Sequence of chain 1.C:
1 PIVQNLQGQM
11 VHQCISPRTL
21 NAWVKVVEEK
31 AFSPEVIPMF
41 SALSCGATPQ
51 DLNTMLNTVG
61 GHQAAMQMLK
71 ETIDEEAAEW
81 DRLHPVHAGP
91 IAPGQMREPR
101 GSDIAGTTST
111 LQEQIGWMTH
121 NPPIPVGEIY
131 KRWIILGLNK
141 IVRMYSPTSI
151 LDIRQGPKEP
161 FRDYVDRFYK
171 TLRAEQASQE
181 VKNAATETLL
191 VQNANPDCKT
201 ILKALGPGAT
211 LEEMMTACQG

Binding-site contacts:
Ligand atom F26 contacts residue ILE73 of chain 1.C at 3.0 Å.
Ligand atom CL47 contacts residue LYS70 of chain 1.C at 3.1 Å.
Ligand atom C23 contacts residue MET66 of chain 1.C at 3.1 Å (hydrophobic).
Ligand atom CL47 contacts residue ASP74 of chain 1.C at 2.7 Å.
Ligand atom C07 contacts residue THR107 of chain 1.C at 3.5 Å.
Ligand atom C49 contacts residue ASP74 of chain 1.C at 3.4 Å.
Ligand atom F53 contacts residue LYS182 of chain 5.C at 2.8 Å.
Ligand atom O57 contacts residue ASN57 of chain 1.C at 3.1 Å (h-bond).
Ligand atom O51 contacts residue ASN183 of chain 5.C at 3.3 Å (h-bond).
Ligand atom C44 contacts residue ASN57 of chain 1.C at 3.4 Å.
Ligand atom O51 contacts residue GLN179 of chain 5.C at 3.4 Å.
Ligand atom F64 contacts residue ARG173 of chain 5.C at 3.5 Å.
Ligand atom F26 contacts residue LYS70 of chain 1.C at 3.2 Å.
Ligand atom C58 contacts residue THR54 of chain 1.C at 3.4 Å.
Ligand atom F53 contacts residue GLN179 of chain 5.C at 3.4 Å.
Ligand atom F64 contacts residue LEU172 of chain 5.C at 3.4 Å.
Ligand atom C08 contacts residue THR107 of chain 1.C at 3.6 Å.
Ligand atom C04 contacts residue THR107 of chain 1.C at 3.5 Å.
Ligand atom F63 contacts residue THR107 of chain 1.C at 2.8 Å.
Ligand atom O57 contacts residue PRO38 of chain 5.C at 3.5 Å.
Ligand atom C12 contacts residue TYR130 of chain 1.C at 3.2 Å (hydrophobic).
Ligand atom CL47 contacts residue ILE73 of chain 1.C at 3.5 Å.
Ligand atom F42 contacts residue LYS70 of chain 1.C at 3.1 Å.
Ligand atom C18 contacts residue GLN179 of chain 5.C at 3.3 Å.
Ligand atom C45 contacts residue ASN57 of chain 1.C at 3.5 Å.
Ligand atom C36 contacts residue GLN67 of chain 1.C at 3.3 Å.
Ligand atom O57 contacts residue THR54 of chain 1.C at 3.5 Å.
Ligand atom C11 contacts residue TYR130 of chain 1.C at 3.4 Å (hydrophobic).
Ligand atom C58 contacts residue GLN50 of chain 1.C at 3.5 Å.
Ligand atom F27 contacts residue MET66 of chain 1.C at 2.7 Å.
Ligand atom C35 contacts residue LYS70 of chain 1.C at 3.5 Å.
Ligand atom N43 contacts residue ASN57 of chain 1.C at 2.8 Å (h-bond).
Ligand atom C31 contacts residue LYS70 of chain 1.C at 3.5 Å.
Ligand atom C39 contacts residue GLN63 of chain 1.C at 3.3 Å.
Ligand atom N06 contacts residue ASN57 of chain 1.C at 3.1 Å (h-bond).
Ligand atom F62 contacts residue GLN179 of chain 5.C at 3.4 Å.
Ligand atom C19 contacts residue ASN57 of chain 1.C at 3.5 Å.
Ligand atom F26 contacts residue LEU69 of chain 1.C at 3.2 Å.
Ligand atom O29 contacts residue LYS70 of chain 1.C at 3.2 Å (salt-bridge).
Ligand atom O59 contacts residue SER41 of chain 5.C at 3.2 Å (h-bond).

Sequence of chain 5.C:
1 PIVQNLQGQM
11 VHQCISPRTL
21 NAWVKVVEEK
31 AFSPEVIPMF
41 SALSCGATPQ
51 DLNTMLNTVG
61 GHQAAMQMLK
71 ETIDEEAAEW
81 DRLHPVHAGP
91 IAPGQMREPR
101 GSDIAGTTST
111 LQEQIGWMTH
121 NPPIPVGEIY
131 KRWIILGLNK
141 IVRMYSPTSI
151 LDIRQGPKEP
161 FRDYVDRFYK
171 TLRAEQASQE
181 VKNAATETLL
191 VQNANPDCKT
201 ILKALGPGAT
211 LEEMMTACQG

A protein and the small-molecule ligand that binds it are described below.
Small molecule (SMILES): CC(C)(C#Cc1ccc(-c2ccc(Cl)c3c(NS(C)(=O)=O)nn(CC(F)(F)F)c23)c([C@H](Cc2cc(F)cc(F)c2)NC(=O)Cn2nc(C(F)(F)F)c3c2C(F)(F)[C@@H]2C[C@H]32)n1)S(C)(=O)=O